This protein binds this small molecule.
Small molecule (SMILES): CCCCCCc1sc(N)nc1C(=O)O

Binding-site contacts:
Ligand atom C13 contacts residue TYR36 of chain 1.B at 3.9 Å (hydrophobic).
Ligand atom C02 contacts residue HIS209 of chain 1.B at 3.5 Å.
Ligand atom C02 contacts residue ZN1 of chain 1.G at 3.5 Å.
Ligand atom C14 contacts residue HIS209 of chain 1.B at 4.0 Å.
Ligand atom O06 contacts residue ARG174 of chain 1.B at 3.4 Å (salt-bridge).
Ligand atom C14 contacts residue GLU171 of chain 1.B at 3.2 Å.
Ligand atom C02 contacts residue ASP87 of chain 1.B at 3.6 Å.
Ligand atom N01 contacts residue ZN1 of chain 1.G at 3.9 Å.
Ligand atom O06 contacts residue ASN179 of chain 1.B at 3.7 Å.
Ligand atom C05 contacts residue HIS209 of chain 1.B at 3.5 Å.
Ligand atom N01 contacts residue HIS209 of chain 1.B at 3.8 Å.
Ligand atom C12 contacts residue HIS209 of chain 1.B at 3.7 Å.
Ligand atom N03 contacts residue ASP87 of chain 1.B at 3.3 Å (salt-bridge).
Ligand atom C02 contacts residue TRP56 of chain 1.B at 3.8 Å (hydrophobic).
Ligand atom C04 contacts residue ZN1 of chain 1.G at 3.1 Å.
Ligand atom S15 contacts residue PHE31 of chain 1.B at 4.1 Å.
Ligand atom C12 contacts residue ARG174 of chain 1.B at 4.0 Å.
Ligand atom S15 contacts residue TRP56 of chain 1.B at 3.7 Å.
Ligand atom O07 contacts residue ARG174 of chain 1.B at 3.9 Å.
Ligand atom N01 contacts residue TRP56 of chain 1.B at 3.1 Å.
Ligand atom C10 contacts residue TYR36 of chain 1.B at 3.1 Å (hydrophobic).
Ligand atom N03 contacts residue ZN1 of chain 1.G at 2.4 Å.
Ligand atom O07 contacts residue ZN1 of chain 1.G at 2.6 Å.
Ligand atom N03 contacts residue HIS209 of chain 1.B at 3.0 Å (h-bond).
Ligand atom C05 contacts residue ZN1 of chain 1.G at 3.2 Å.
Ligand atom C12 contacts residue TYR36 of chain 1.B at 3.6 Å (hydrophobic).
Ligand atom C04 contacts residue HIS209 of chain 1.B at 3.3 Å.
Ligand atom C11 contacts residue TYR36 of chain 1.B at 3.7 Å (hydrophobic).
Ligand atom S15 contacts residue HIS209 of chain 1.B at 4.3 Å.
Ligand atom O07 contacts residue HIS209 of chain 1.B at 3.0 Å (h-bond).
Ligand atom O07 contacts residue CYS167 of chain 1.B at 3.5 Å (h-bond).
Ligand atom C05 contacts residue HIS148 of chain 1.B at 3.8 Å.
Ligand atom C11 contacts residue ARG174 of chain 1.B at 3.6 Å.
Ligand atom O07 contacts residue HIS148 of chain 1.B at 3.4 Å.
Ligand atom C08 contacts residue HIS209 of chain 1.B at 4.2 Å.
Ligand atom C05 contacts residue ARG174 of chain 1.B at 3.8 Å.
Ligand atom N01 contacts residue ASP87 of chain 1.B at 3.2 Å (salt-bridge).
Ligand atom O06 contacts residue HIS148 of chain 1.B at 3.9 Å.
Ligand atom C14 contacts residue PRO37 of chain 1.B at 4.2 Å (hydrophobic).
Ligand atom S15 contacts residue TYR36 of chain 1.B at 4.1 Å.

Sequence of chain 1.B:
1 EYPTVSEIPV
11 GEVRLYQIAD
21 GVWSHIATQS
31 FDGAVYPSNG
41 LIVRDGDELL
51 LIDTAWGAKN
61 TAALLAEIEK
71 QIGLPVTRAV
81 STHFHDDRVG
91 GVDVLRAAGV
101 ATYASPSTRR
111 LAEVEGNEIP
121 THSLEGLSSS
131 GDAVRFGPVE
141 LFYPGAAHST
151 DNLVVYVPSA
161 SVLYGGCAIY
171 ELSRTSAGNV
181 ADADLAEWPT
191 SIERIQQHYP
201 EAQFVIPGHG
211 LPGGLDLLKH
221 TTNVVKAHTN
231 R